Sequence of chain 2.A:
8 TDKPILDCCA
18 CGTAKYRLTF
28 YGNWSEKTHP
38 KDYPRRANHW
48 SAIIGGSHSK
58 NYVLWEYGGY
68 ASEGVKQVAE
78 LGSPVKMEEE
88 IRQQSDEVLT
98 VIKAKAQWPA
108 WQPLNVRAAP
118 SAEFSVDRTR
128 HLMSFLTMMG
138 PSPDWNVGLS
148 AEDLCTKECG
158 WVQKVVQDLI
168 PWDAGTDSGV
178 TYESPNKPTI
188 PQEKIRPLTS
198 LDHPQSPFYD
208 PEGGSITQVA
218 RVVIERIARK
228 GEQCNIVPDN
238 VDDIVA

Binding-site contacts:
Ligand atom C2 contacts residue ARG218 of chain 2.A at 4.4 Å.
Ligand atom C5 contacts residue ARG218 of chain 2.A at 4.4 Å.
Ligand atom O5 contacts residue ASN30 of chain 2.A at 2.4 Å (h-bond).
Ligand atom C1 contacts residue ASN30 of chain 2.A at 1.5 Å.
Ligand atom C5 contacts residue ASN30 of chain 2.A at 3.7 Å.
Ligand atom O6 contacts residue TYR28 of chain 2.A at 4.3 Å.
Ligand atom C7 contacts residue ARG218 of chain 2.A at 4.2 Å.
Ligand atom C7 contacts residue ASN30 of chain 2.A at 3.3 Å.
Ligand atom C6 contacts residue TYR28 of chain 2.A at 3.7 Å (hydrophobic).
Ligand atom O5 contacts residue GLY29 of chain 2.A at 4.3 Å.
Ligand atom C4 contacts residue ASN30 of chain 2.A at 4.2 Å.
Ligand atom C3 contacts residue ASN30 of chain 2.A at 3.8 Å.
Ligand atom O7 contacts residue TYR28 of chain 2.A at 3.6 Å.
Ligand atom C3 contacts residue ARG218 of chain 2.A at 4.3 Å.
Ligand atom C8 contacts residue ASN30 of chain 2.A at 4.5 Å.
Ligand atom O6 contacts residue LEU111 of chain 2.A at 4.0 Å.
Ligand atom O4 contacts residue ARG218 of chain 2.A at 3.7 Å.
Ligand atom C5 contacts residue TYR28 of chain 2.A at 4.2 Å (hydrophobic).
Ligand atom C8 contacts residue ARG218 of chain 2.A at 3.0 Å.
Ligand atom C2 contacts residue ASN30 of chain 2.A at 2.4 Å.
Ligand atom O7 contacts residue ASN30 of chain 2.A at 3.3 Å (h-bond).
Ligand atom N2 contacts residue ASN30 of chain 2.A at 2.9 Å (h-bond).
Ligand atom O5 contacts residue TYR28 of chain 2.A at 4.3 Å.
Ligand atom O7 contacts residue VAL220 of chain 2.A at 4.3 Å.

The small molecule below binds the protein below.
Small molecule (SMILES): CC(=O)N[C@H]1[C@H](O[C@H]2[C@H](O)[C@@H](NC(C)=O)CO[C@@H]2CO)O[C@H](CO)[C@@H](O[C@@H]2O[C@H](CO)[C@@H](O)[C@H](O)[C@@H]2O)[C@@H]1O